Binding-site contacts:
Ligand atom C4D contacts residue LEU91 of chain 1.C at 3.4 Å (hydrophobic).
Ligand atom NA contacts residue HIS87 of chain 1.C at 3.7 Å.
Ligand atom NI contacts residue HIS58 of chain 1.C at 3.8 Å.
Ligand atom CGA contacts residue LEU86 of chain 1.C at 3.6 Å (hydrophobic).
Ligand atom NB contacts residue HIS87 of chain 1.C at 3.5 Å.
Ligand atom CMD contacts residue TYR42 of chain 1.C at 3.3 Å (hydrophobic).
Ligand atom CHA contacts residue HIS58 of chain 1.C at 3.2 Å.
Ligand atom NA contacts residue HIS58 of chain 1.C at 3.6 Å.
Ligand atom C1A contacts residue HIS58 of chain 1.C at 3.3 Å.
Ligand atom CHD contacts residue VAL93 of chain 1.C at 3.8 Å (hydrophobic).
Ligand atom CMA contacts residue LYS61 of chain 1.C at 3.5 Å.
Ligand atom ND contacts residue HIS58 of chain 1.C at 3.3 Å.
Ligand atom C2B contacts residue LEU136 of chain 1.C at 3.6 Å (hydrophobic).
Ligand atom CGD contacts residue HIS45 of chain 1.C at 3.7 Å.
Ligand atom CMB contacts residue ALA65 of chain 1.C at 3.8 Å (hydrophobic).
Ligand atom O1D contacts residue PHE46 of chain 1.C at 3.7 Å.
Ligand atom NI contacts residue HIS87 of chain 1.C at 3.4 Å.
Ligand atom CBA contacts residue LEU86 of chain 1.C at 3.5 Å (hydrophobic).
Ligand atom C1D contacts residue PHE43 of chain 1.C at 3.7 Å (hydrophobic).
Ligand atom CMA contacts residue LEU83 of chain 1.C at 3.8 Å (hydrophobic).
Ligand atom CMC contacts residue ASN97 of chain 1.C at 3.5 Å.
Ligand atom C3A contacts residue LEU83 of chain 1.C at 3.7 Å (hydrophobic).
Ligand atom O1A contacts residue LEU86 of chain 1.C at 3.7 Å.
Ligand atom C3D contacts residue LEU91 of chain 1.C at 3.8 Å (hydrophobic).
Ligand atom C4D contacts residue HIS58 of chain 1.C at 3.1 Å.
Ligand atom CMD contacts residue PHE43 of chain 1.C at 3.6 Å (hydrophobic).
Ligand atom ND contacts residue LEU91 of chain 1.C at 3.7 Å.
Ligand atom C3B contacts residue LEU136 of chain 1.C at 3.6 Å (hydrophobic).
Ligand atom O2D contacts residue HIS45 of chain 1.C at 2.8 Å (h-bond).
Ligand atom CHD contacts residue PHE43 of chain 1.C at 3.4 Å (hydrophobic).
Ligand atom CHA contacts residue LEU91 of chain 1.C at 3.5 Å (hydrophobic).
Ligand atom C1D contacts residue HIS58 of chain 1.C at 3.8 Å.
Ligand atom CGD contacts residue PHE46 of chain 1.C at 3.7 Å (hydrophobic).
Ligand atom CBC contacts residue ASN97 of chain 1.C at 3.8 Å.
Ligand atom CHC contacts residue PHE98 of chain 1.C at 3.6 Å (hydrophobic).
Ligand atom C3D contacts residue HIS58 of chain 1.C at 3.7 Å.
Ligand atom CAC contacts residue VAL93 of chain 1.C at 3.5 Å (hydrophobic).
Ligand atom CAD contacts residue LEU91 of chain 1.C at 3.6 Å (hydrophobic).
Ligand atom CHC contacts residue LEU101 of chain 1.C at 3.5 Å (hydrophobic).
Ligand atom NC contacts residue HIS87 of chain 1.C at 3.8 Å.

A protein and the small-molecule ligand that binds it are described below.
Small molecule (SMILES): C=CC1=C(C)C2=N3->[Ni]45<-N6=C(C=c7c(C)c(C=C)c(n74)=C2)C(C)=C(CCC(=O)O)C6=Cc2c(CCC(=O)O)c(C)c(n25)C=C13

Sequence of chain 1.C:
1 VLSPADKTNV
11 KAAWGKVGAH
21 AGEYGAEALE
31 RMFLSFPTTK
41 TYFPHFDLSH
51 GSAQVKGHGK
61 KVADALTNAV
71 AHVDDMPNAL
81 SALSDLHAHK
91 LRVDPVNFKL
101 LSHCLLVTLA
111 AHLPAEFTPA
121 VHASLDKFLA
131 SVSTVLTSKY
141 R